Sequence of chain 1.CB:
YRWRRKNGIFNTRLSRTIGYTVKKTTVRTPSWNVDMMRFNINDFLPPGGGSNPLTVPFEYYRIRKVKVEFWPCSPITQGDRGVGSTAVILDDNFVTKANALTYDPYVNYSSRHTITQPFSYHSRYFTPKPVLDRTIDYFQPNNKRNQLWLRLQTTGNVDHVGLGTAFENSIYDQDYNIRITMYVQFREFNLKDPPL

Binding-site contacts:
Ligand atom O3' contacts residue ASN11 of chain 1.CB at 3.5 Å (h-bond).
Ligand atom C5 contacts residue TYR125 of chain 1.CB at 4.0 Å (hydrophobic).
Ligand atom OP1 contacts residue TRP71 of chain 1.CB at 3.4 Å.
Ligand atom C6 contacts residue LYS67 of chain 1.CB at 3.8 Å.
Ligand atom P contacts residue ARG13 of chain 1.CB at 3.4 Å.
Ligand atom OP2 contacts residue TYR183 of chain 1.CB at 3.2 Å.
Ligand atom P contacts residue ARG112 of chain 1.BB at 3.9 Å.
Ligand atom C2' contacts residue TYR183 of chain 1.CB at 3.9 Å (hydrophobic).
Ligand atom O5' contacts residue TYR183 of chain 1.CB at 4.0 Å.
Ligand atom C5 contacts residue LYS67 of chain 1.CB at 4.0 Å.
Ligand atom OP1 contacts residue LYS6 of chain 1.I at 3.9 Å.
Ligand atom C4' contacts residue ASN11 of chain 1.CB at 4.2 Å.
Ligand atom C8 contacts residue LYS67 of chain 1.CB at 3.3 Å.
Ligand atom OP2 contacts residue THR114 of chain 1.BB at 2.4 Å (h-bond).
Ligand atom O3' contacts residue ARG13 of chain 1.CB at 4.0 Å.
Ligand atom C6 contacts residue TYR125 of chain 1.CB at 4.0 Å (hydrophobic).
Ligand atom O6 contacts residue LYS67 of chain 1.CB at 4.1 Å.
Ligand atom C3' contacts residue TYR183 of chain 1.CB at 3.7 Å (hydrophobic).
Ligand atom C2' contacts residue TYR125 of chain 1.CB at 3.8 Å (hydrophobic).
Ligand atom OP1 contacts residue ARG13 of chain 1.CB at 3.9 Å.
Ligand atom C8 contacts residue TYR183 of chain 1.CB at 3.7 Å (hydrophobic).
Ligand atom N9 contacts residue TYR125 of chain 1.CB at 4.0 Å.
Ligand atom C2' contacts residue LYS67 of chain 1.CB at 3.7 Å.
Ligand atom C2 contacts residue TYR125 of chain 1.CB at 3.7 Å (hydrophobic).
Ligand atom O6 contacts residue SER123 of chain 1.CB at 3.9 Å.
Ligand atom OP2 contacts residue TYR121 of chain 1.CB at 3.1 Å.
Ligand atom O3' contacts residue THR114 of chain 1.BB at 3.7 Å.
Ligand atom N3 contacts residue TYR125 of chain 1.CB at 3.8 Å.
Ligand atom OP2 contacts residue ARG13 of chain 1.CB at 2.2 Å (salt-bridge).
Ligand atom P contacts residue THR114 of chain 1.BB at 3.3 Å.
Ligand atom OP1 contacts residue THR114 of chain 1.BB at 3.5 Å (h-bond).
Ligand atom O6 contacts residue TYR125 of chain 1.CB at 4.2 Å.
Ligand atom OP2 contacts residue ARG112 of chain 1.BB at 2.5 Å (salt-bridge).
Ligand atom N1 contacts residue TYR125 of chain 1.CB at 4.0 Å.
Ligand atom C3' contacts residue ARG13 of chain 1.CB at 4.1 Å.
Ligand atom N7 contacts residue LYS67 of chain 1.CB at 3.0 Å (salt-bridge).
Ligand atom C4 contacts residue TYR125 of chain 1.CB at 4.0 Å (hydrophobic).
Ligand atom N2 contacts residue TYR125 of chain 1.CB at 3.8 Å.
Ligand atom P contacts residue TYR121 of chain 1.CB at 4.2 Å.
Ligand atom C5' contacts residue TRP71 of chain 1.CB at 3.7 Å (hydrophobic).

A protein and the small-molecule ligand that binds it are described below.
Small molecule (SMILES): Nc1ccn([C@H]2C[C@H](O[P](=O)(O)OC[C@H]3O[C@@H](n4ccc(N)nc4=O)C[C@@H]3O[P](=O)(O)OC[C@H]3O[C@@H](n4cnc5c(=O)[nH]c(N)nc54)C[C@@H]3O[P](=O)(O)OC[C@H]3O[C@@H](n4cnc5c(=O)[nH]c(N)nc54)C[C@@H]3O)[C@@H](COP(=O)=O)O2)c(=O)n1

Sequence of chain 1.I:
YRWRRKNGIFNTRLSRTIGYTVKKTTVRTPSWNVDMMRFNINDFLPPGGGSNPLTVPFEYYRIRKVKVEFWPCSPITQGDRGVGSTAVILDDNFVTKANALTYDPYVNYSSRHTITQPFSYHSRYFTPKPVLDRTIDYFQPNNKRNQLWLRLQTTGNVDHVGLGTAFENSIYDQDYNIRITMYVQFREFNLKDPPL

Sequence of chain 1.BB:
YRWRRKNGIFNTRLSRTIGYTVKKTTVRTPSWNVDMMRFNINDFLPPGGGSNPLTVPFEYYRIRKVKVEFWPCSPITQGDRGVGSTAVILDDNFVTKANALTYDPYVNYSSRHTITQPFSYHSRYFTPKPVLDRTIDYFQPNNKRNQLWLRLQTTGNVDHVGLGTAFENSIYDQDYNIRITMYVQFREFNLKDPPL